Sequence of chain 1.D:
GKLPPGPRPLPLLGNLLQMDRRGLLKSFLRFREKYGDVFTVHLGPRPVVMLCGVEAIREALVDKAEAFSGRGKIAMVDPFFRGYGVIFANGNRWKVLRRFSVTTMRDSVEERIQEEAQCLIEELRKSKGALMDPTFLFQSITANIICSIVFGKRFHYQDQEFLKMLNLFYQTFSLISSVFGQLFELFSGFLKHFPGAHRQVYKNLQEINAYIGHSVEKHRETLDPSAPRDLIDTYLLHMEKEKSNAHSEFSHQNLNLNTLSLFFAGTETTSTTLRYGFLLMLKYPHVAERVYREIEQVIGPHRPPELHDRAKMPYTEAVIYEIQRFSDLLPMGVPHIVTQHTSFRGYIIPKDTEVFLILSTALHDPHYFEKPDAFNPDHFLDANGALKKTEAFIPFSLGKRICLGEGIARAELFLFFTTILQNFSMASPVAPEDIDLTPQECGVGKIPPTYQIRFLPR

The protein below binds the small molecule below.
Small molecule (SMILES): OC[C@H]1O[C@H](O[C@H]2[C@H](O)[C@@H](O)[C@H](OCCCCCC3CCCCC3)O[C@@H]2CO)[C@H](O)[C@@H](O)[C@@H]1O

Binding-site contacts:
Ligand atom O21 contacts residue GLY203 of chain 1.D at 3.8 Å.
Ligand atom O22 contacts residue GLY203 of chain 1.D at 3.7 Å.
Ligand atom C17 contacts residue GLY203 of chain 1.D at 4.4 Å.
Ligand atom C11 contacts residue LEU21 of chain 1.D at 3.1 Å (hydrophobic).
Ligand atom O14 contacts residue GLY203 of chain 1.D at 3.7 Å.
Ligand atom O20 contacts residue GLY203 of chain 1.D at 3.9 Å.
Ligand atom C10 contacts residue LEU21 of chain 1.D at 2.7 Å (hydrophobic).
Ligand atom C8 contacts residue PHE204 of chain 1.D at 3.9 Å (hydrophobic).
Ligand atom C11 contacts residue PHE201 of chain 1.D at 3.4 Å (hydrophobic).
Ligand atom C18 contacts residue GLY203 of chain 1.D at 3.5 Å.
Ligand atom C7 contacts residue PHE204 of chain 1.D at 4.2 Å (hydrophobic).
Ligand atom C5 contacts residue LEU20 of chain 1.D at 3.8 Å (hydrophobic).
Ligand atom O34 contacts residue HIS207 of chain 1.D at 3.3 Å (h-bond).
Ligand atom C16 contacts residue LYS206 of chain 1.D at 3.8 Å.
Ligand atom C9 contacts residue LEU21 of chain 1.D at 4.0 Å (hydrophobic).
Ligand atom C13 contacts residue GLY203 of chain 1.D at 4.3 Å.
Ligand atom C6 contacts residue PHE201 of chain 1.D at 3.7 Å (hydrophobic).
Ligand atom O34 contacts residue LYS206 of chain 1.D at 3.9 Å.
Ligand atom C10 contacts residue PHE201 of chain 1.D at 3.8 Å (hydrophobic).
Ligand atom C16 contacts residue GLY203 of chain 1.D at 4.5 Å.
Ligand atom C6 contacts residue LEU20 of chain 1.D at 4.5 Å (hydrophobic).
Ligand atom C9 contacts residue PHE201 of chain 1.D at 3.9 Å (hydrophobic).
Ligand atom C3 contacts residue PHE204 of chain 1.D at 4.2 Å (hydrophobic).
Ligand atom O23 contacts residue LYS206 of chain 1.D at 3.8 Å.
Ligand atom C4 contacts residue LEU20 of chain 1.D at 3.7 Å (hydrophobic).
Ligand atom C29 contacts residue HIS207 of chain 1.D at 4.5 Å.
Ligand atom C4 contacts residue PHE201 of chain 1.D at 4.2 Å (hydrophobic).
Ligand atom C11 contacts residue LEU20 of chain 1.D at 3.7 Å (hydrophobic).
Ligand atom O12 contacts residue GLY203 of chain 1.D at 3.8 Å.
Ligand atom O21 contacts residue HIS207 of chain 1.D at 3.5 Å.
Ligand atom O12 contacts residue PHE204 of chain 1.D at 4.3 Å.
Ligand atom O21 contacts residue LYS206 of chain 1.D at 4.1 Å.